Binding-site contacts:
Ligand atom OE1 contacts residue ARG72 of chain 1.C at 2.8 Å (salt-bridge).
Ligand atom CB contacts residue ARG72 of chain 1.C at 3.7 Å.
Ligand atom N contacts residue TYR109 of chain 2.C at 2.9 Å (h-bond).
Ligand atom CA contacts residue TYR109 of chain 2.C at 3.5 Å (hydrophobic).
Ligand atom OE2 contacts residue THR33 of chain 1.C at 2.8 Å (h-bond).
Ligand atom CE1 contacts residue GLY108 of chain 2.C at 3.6 Å.
Ligand atom CA contacts residue TYR109 of chain 2.C at 3.8 Å (hydrophobic).
Ligand atom O contacts residue THR33 of chain 1.C at 3.1 Å.
Ligand atom CD2 contacts residue SER76 of chain 1.C at 3.6 Å.
Ligand atom OE2 contacts residue ARG72 of chain 1.C at 2.6 Å (salt-bridge).
Ligand atom OE1 contacts residue LEU98 of chain 1.C at 3.6 Å.
Ligand atom CD contacts residue THR78 of chain 1.C at 3.7 Å.
Ligand atom CE1 contacts residue TRP96 of chain 1.C at 3.8 Å (hydrophobic).
Ligand atom CG contacts residue TYR42 of chain 1.C at 3.7 Å (hydrophobic).
Ligand atom CD2 contacts residue TYR109 of chain 2.C at 3.6 Å (hydrophobic).
Ligand atom NE2 contacts residue TRP67 of chain 1.C at 3.5 Å.
Ligand atom OE1 contacts residue THR78 of chain 1.C at 2.6 Å (h-bond).
Ligand atom NZ contacts residue GLU105 of chain 2.C at 3.3 Å (salt-bridge).
Ligand atom NE2 contacts residue SER76 of chain 1.C at 2.8 Å (h-bond).
Ligand atom CE1 contacts residue TRP67 of chain 1.C at 3.4 Å (hydrophobic).
Ligand atom OE2 contacts residue ARG35 of chain 1.C at 3.7 Å.
Ligand atom O contacts residue TYR109 of chain 2.C at 3.8 Å.
Ligand atom O contacts residue ALA34 of chain 1.C at 3.5 Å.
Ligand atom CG contacts residue THR33 of chain 1.C at 3.5 Å.
Ligand atom OE1 contacts residue TRP67 of chain 1.C at 3.5 Å.
Ligand atom CZ contacts residue GLY108 of chain 2.C at 3.5 Å.
Ligand atom C contacts residue THR33 of chain 1.C at 3.8 Å.
Ligand atom C contacts residue TYR109 of chain 2.C at 3.7 Å (hydrophobic).
Ligand atom OE2 contacts residue SER40 of chain 1.C at 3.5 Å (h-bond).
Ligand atom CD contacts residue ARG72 of chain 1.C at 3.5 Å.
Ligand atom CB contacts residue TRP67 of chain 1.C at 3.8 Å (hydrophobic).
Ligand atom CZ contacts residue TRP96 of chain 1.C at 3.6 Å (hydrophobic).
Ligand atom CE2 contacts residue LEU98 of chain 1.C at 3.7 Å (hydrophobic).
Ligand atom NE2 contacts residue TRP96 of chain 1.C at 3.5 Å.
Ligand atom NE2 contacts residue LEU98 of chain 1.C at 3.5 Å.
Ligand atom N contacts residue ALA34 of chain 1.C at 3.5 Å (h-bond).
Ligand atom CD contacts residue ALA74 of chain 1.C at 3.8 Å (hydrophobic).
Ligand atom CB contacts residue TYR42 of chain 1.C at 3.6 Å (hydrophobic).
Ligand atom CD contacts residue THR33 of chain 1.C at 3.6 Å.
Ligand atom O contacts residue ARG35 of chain 1.C at 3.4 Å.

Sequence of chain 2.C:
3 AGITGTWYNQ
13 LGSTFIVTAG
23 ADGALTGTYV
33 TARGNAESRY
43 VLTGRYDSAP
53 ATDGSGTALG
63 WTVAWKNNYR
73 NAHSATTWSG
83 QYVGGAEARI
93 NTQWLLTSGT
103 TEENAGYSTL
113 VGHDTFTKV

Sequence of chain 1.C:
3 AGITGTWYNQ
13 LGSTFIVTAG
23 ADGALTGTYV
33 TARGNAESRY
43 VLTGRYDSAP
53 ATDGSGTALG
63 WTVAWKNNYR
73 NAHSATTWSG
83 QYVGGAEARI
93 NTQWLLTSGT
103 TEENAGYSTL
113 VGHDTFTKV

This small molecule binds to this protein.
Small molecule (SMILES): NCCCC[C@H](NC(=O)[C@H](CCC(=O)O)NC(=O)[C@H](Cc1ccccc1)NC(=O)[C@H](CCC(N)=O)NC(=O)[C@@H]1CCCN1C(=O)[C@H](CC1=NC=NC1)NC(=O)[C@H](CO)NC(=O)[C@@H](N)CC1=c2ccccc2=NC1)C(N)=O